Sequence of chain 1.B:
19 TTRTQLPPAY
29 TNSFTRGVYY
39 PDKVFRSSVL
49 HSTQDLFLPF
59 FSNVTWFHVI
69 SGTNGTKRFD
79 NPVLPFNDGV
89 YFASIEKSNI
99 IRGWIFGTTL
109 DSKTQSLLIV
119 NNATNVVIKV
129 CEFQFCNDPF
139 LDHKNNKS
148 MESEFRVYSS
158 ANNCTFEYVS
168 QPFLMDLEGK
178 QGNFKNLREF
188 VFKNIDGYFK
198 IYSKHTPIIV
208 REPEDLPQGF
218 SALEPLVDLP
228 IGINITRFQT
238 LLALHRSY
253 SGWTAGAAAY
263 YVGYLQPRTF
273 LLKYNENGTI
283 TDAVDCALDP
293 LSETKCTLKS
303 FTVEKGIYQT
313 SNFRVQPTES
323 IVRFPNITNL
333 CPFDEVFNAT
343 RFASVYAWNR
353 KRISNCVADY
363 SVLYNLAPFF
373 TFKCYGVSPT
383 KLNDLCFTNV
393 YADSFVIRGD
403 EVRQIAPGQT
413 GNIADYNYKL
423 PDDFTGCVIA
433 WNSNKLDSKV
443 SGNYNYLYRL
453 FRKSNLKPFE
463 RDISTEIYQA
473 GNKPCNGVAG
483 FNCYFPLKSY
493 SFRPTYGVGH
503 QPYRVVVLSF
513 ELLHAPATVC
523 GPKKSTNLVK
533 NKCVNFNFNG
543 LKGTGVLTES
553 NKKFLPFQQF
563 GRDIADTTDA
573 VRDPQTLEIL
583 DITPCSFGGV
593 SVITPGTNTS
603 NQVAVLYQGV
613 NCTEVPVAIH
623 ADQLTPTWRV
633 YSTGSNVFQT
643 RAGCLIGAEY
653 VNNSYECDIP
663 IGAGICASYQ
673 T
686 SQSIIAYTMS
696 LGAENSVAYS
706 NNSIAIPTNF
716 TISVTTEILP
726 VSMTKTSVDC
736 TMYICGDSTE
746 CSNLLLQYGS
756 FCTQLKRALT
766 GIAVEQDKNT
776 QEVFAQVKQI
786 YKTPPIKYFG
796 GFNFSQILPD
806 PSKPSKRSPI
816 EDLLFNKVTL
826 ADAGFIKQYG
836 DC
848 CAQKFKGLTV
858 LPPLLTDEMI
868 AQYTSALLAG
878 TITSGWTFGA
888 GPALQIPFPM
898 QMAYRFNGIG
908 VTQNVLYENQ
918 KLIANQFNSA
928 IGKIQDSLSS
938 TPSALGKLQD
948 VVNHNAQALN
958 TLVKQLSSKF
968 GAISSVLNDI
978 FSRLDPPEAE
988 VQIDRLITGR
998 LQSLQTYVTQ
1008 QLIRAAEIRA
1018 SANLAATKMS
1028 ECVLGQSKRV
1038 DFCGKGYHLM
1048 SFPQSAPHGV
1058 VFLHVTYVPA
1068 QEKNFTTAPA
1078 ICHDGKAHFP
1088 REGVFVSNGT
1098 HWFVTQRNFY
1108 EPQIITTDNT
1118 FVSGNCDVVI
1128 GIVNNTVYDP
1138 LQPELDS

Binding-site contacts:
Ligand atom C4 contacts residue ASN1071 of chain 1.B at 4.1 Å.
Ligand atom C5 contacts residue GLN892 of chain 1.C at 4.1 Å.
Ligand atom O6 contacts residue ALA703 of chain 1.B at 3.9 Å.
Ligand atom C7 contacts residue ASN1071 of chain 1.B at 3.1 Å.
Ligand atom C2 contacts residue ALA703 of chain 1.B at 4.4 Å (hydrophobic).
Ligand atom C8 contacts residue LYS1070 of chain 1.B at 4.2 Å.
Ligand atom C5 contacts residue ASN1071 of chain 1.B at 3.5 Å.
Ligand atom O4 contacts residue ALA703 of chain 1.B at 3.8 Å.
Ligand atom C1 contacts residue ALA703 of chain 1.B at 4.4 Å (hydrophobic).
Ligand atom C1 contacts residue ASN1071 of chain 1.B at 1.4 Å.
Ligand atom O5 contacts residue ALA703 of chain 1.B at 4.3 Å.
Ligand atom C8 contacts residue GLU1069 of chain 1.B at 3.3 Å.
Ligand atom O7 contacts residue ASN1071 of chain 1.B at 3.1 Å (h-bond).
Ligand atom O5 contacts residue GLN892 of chain 1.C at 3.5 Å (h-bond).
Ligand atom C5 contacts residue ALA703 of chain 1.B at 4.1 Å (hydrophobic).
Ligand atom N2 contacts residue ASN1071 of chain 1.B at 2.8 Å (h-bond).
Ligand atom O6 contacts residue SER701 of chain 1.B at 4.0 Å.
Ligand atom C1 contacts residue GLN892 of chain 1.C at 3.4 Å.
Ligand atom C2 contacts residue ASN1071 of chain 1.B at 2.6 Å.
Ligand atom C8 contacts residue ASN1071 of chain 1.B at 4.2 Å.
Ligand atom C3 contacts residue ASN1071 of chain 1.B at 3.8 Å.
Ligand atom O5 contacts residue ASN1071 of chain 1.B at 2.4 Å (h-bond).

A protein and the small-molecule ligand that binds it are described below.
Small molecule (SMILES): CC(=O)N[C@H]1[C@H](O[C@H]2[C@H](O)[C@@H](NC(C)=O)CO[C@@H]2CO)O[C@H](CO)[C@@H](O)[C@@H]1O

Sequence of chain 1.C:
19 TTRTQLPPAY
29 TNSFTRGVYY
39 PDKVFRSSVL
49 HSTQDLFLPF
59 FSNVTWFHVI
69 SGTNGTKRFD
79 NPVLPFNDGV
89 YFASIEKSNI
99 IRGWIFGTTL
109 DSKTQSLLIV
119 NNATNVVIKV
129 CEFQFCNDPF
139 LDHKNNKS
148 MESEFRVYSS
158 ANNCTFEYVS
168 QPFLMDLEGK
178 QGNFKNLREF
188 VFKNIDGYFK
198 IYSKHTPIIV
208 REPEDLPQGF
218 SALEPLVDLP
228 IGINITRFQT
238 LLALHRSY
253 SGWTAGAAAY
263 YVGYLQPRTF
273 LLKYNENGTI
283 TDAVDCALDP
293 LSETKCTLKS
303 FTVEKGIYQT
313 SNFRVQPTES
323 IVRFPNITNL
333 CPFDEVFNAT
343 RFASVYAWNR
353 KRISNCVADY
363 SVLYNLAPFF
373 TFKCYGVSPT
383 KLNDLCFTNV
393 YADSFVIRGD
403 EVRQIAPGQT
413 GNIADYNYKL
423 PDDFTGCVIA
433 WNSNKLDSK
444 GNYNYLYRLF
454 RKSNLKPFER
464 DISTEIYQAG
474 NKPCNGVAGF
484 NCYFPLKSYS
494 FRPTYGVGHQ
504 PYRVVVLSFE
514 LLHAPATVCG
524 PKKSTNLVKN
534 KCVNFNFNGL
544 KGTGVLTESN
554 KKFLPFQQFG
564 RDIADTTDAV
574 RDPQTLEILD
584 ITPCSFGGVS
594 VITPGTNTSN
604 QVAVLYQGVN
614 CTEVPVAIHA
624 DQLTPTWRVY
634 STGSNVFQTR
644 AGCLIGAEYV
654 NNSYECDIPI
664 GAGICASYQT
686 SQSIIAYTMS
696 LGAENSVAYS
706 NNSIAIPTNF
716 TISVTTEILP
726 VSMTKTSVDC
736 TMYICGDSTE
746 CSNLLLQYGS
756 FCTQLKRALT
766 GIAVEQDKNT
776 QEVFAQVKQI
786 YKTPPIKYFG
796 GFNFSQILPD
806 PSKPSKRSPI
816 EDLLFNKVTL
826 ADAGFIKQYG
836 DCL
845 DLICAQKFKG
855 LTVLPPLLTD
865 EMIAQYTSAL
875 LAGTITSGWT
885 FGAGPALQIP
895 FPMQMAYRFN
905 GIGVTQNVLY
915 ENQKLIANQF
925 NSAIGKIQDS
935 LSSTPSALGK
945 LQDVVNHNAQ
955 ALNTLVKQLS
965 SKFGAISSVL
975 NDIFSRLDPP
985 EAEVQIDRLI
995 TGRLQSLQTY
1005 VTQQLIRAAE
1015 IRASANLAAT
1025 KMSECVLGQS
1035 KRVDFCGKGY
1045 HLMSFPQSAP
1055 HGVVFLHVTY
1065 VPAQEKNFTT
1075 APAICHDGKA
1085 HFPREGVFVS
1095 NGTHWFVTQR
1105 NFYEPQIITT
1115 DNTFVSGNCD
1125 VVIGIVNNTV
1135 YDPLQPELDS